Binding-site contacts:
Ligand atom F3A contacts residue LEU17 of chain 1.A at 3.0 Å.
Ligand atom F3B contacts residue P8S1 of chain 2.C at 0.8 Å.
Ligand atom O1 contacts residue LYS15 of chain 2.A at 3.3 Å.
Ligand atom C3 contacts residue P8S1 of chain 2.C at 1.1 Å.
Ligand atom O3 contacts residue P8S1 of chain 2.C at 1.6 Å.
Ligand atom F2B contacts residue P8S1 of chain 2.C at 1.2 Å.
Ligand atom S1 contacts residue P8S1 of chain 2.C at 0.9 Å.
Ligand atom F3A contacts residue P8S1 of chain 2.C at 1.1 Å.
Ligand atom O1 contacts residue P8S1 of chain 2.C at 1.4 Å.
Ligand atom F5B contacts residue P8S1 of chain 2.C at 0.5 Å.
Ligand atom F1A contacts residue P8S1 of chain 2.C at 0.9 Å.
Ligand atom C5 contacts residue P8S1 of chain 2.C at 1.2 Å.
Ligand atom F1B contacts residue P8S1 of chain 2.C at 1.2 Å.
Ligand atom O2 contacts residue P8S1 of chain 2.C at 0.8 Å (h-bond).
Ligand atom F8A contacts residue LEU110 of chain 2.A at 3.2 Å.
Ligand atom F8A contacts residue SER117 of chain 2.A at 2.6 Å.
Ligand atom F4B contacts residue P8S1 of chain 2.C at 1.1 Å.
Ligand atom C8 contacts residue P8S1 of chain 2.C at 0.8 Å.
Ligand atom F4A contacts residue ALA108 of chain 2.A at 3.2 Å.
Ligand atom C1 contacts residue P8S1 of chain 2.C at 1.0 Å.
Ligand atom F7B contacts residue LEU110 of chain 1.A at 3.2 Å.
Ligand atom F4A contacts residue P8S1 of chain 2.C at 1.3 Å.
Ligand atom F6B contacts residue P8S1 of chain 2.C at 0.8 Å.
Ligand atom F8C contacts residue P8S1 of chain 2.C at 0.9 Å.
Ligand atom F8C contacts residue THR119 of chain 2.A at 3.5 Å.
Ligand atom F7A contacts residue LEU110 of chain 2.A at 3.2 Å.
Ligand atom F7A contacts residue SER117 of chain 2.A at 3.5 Å.
Ligand atom F8A contacts residue P8S1 of chain 2.C at 2.0 Å.
Ligand atom F7B contacts residue P8S1 of chain 2.C at 0.7 Å.
Ligand atom C2 contacts residue P8S1 of chain 2.C at 0.5 Å.
Ligand atom C6 contacts residue P8S1 of chain 2.C at 1.3 Å.
Ligand atom F7A contacts residue P8S1 of chain 2.C at 0.7 Å.
Ligand atom F3B contacts residue ALA108 of chain 2.A at 3.4 Å.
Ligand atom C7 contacts residue P8S1 of chain 2.C at 0.9 Å.
Ligand atom F5A contacts residue P8S1 of chain 2.C at 1.2 Å.
Ligand atom F2A contacts residue P8S1 of chain 2.C at 0.8 Å.
Ligand atom F6A contacts residue P8S1 of chain 2.C at 0.5 Å.
Ligand atom C4 contacts residue P8S1 of chain 2.C at 1.2 Å.
Ligand atom F8B contacts residue P8S1 of chain 2.C at 1.6 Å.
Ligand atom F3B contacts residue LEU17 of chain 1.A at 3.0 Å.

Sequence of chain 2.A:
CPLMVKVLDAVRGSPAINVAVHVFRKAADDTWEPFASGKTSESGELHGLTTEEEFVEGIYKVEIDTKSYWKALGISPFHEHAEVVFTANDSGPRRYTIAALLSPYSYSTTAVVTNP

Sequence of chain 1.A:
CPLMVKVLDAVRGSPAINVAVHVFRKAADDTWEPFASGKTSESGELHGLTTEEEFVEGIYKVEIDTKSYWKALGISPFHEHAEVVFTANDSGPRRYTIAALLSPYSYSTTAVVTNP

This protein binds this small molecule.
Small molecule (SMILES): O=S(=O)(O)C(F)(F)C(F)(F)C(F)(F)C(F)(F)C(F)(F)C(F)(F)C(F)(F)C(F)(F)F